The small molecule below binds the protein below.
Small molecule (SMILES): O=C(O)C(=O)C[C@@H](O)[C@H](O)CO

Sequence of chain 2.A:
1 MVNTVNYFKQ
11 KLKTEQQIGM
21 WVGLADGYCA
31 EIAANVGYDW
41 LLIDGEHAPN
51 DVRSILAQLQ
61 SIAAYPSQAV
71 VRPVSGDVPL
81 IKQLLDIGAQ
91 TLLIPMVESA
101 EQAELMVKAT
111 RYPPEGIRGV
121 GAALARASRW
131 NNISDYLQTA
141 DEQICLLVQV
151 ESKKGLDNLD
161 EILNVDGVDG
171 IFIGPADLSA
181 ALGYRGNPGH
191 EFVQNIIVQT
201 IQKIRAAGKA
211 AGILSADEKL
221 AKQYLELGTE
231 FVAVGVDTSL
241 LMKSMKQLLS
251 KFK

Sequence of chain 2.C:
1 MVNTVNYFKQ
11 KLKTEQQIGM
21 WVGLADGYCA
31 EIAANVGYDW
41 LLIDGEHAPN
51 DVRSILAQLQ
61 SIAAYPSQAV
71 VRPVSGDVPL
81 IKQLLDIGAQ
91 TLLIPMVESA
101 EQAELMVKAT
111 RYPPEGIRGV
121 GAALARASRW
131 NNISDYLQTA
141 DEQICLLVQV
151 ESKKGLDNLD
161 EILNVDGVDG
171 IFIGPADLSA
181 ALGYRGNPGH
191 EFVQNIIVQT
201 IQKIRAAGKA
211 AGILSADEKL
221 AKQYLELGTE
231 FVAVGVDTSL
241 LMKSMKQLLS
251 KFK

Binding-site contacts:
Ligand atom C5 contacts residue VAL120 of chain 2.C at 4.0 Å (hydrophobic).
Ligand atom C1 contacts residue GLY174 of chain 2.A at 3.4 Å.
Ligand atom C2 contacts residue GLY174 of chain 2.A at 4.0 Å.
Ligand atom O10 contacts residue GLN149 of chain 2.A at 2.9 Å (h-bond).
Ligand atom O12 contacts residue ALA176 of chain 2.A at 3.2 Å.
Ligand atom O10 contacts residue GLU151 of chain 2.A at 3.2 Å (salt-bridge).
Ligand atom C1 contacts residue ALA176 of chain 2.A at 3.6 Å (hydrophobic).
Ligand atom O7 contacts residue ALA122 of chain 2.C at 3.5 Å (h-bond).
Ligand atom C2 contacts residue ARG72 of chain 2.A at 3.5 Å.
Ligand atom O9 contacts residue PRO175 of chain 2.A at 4.0 Å.
Ligand atom C2 contacts residue ZN1 of chain 2.D at 2.8 Å.
Ligand atom O8 contacts residue PRO175 of chain 2.A at 3.1 Å (h-bond).
Ligand atom O9 contacts residue GLU151 of chain 2.A at 3.2 Å (salt-bridge).
Ligand atom C1 contacts residue GLU151 of chain 2.A at 4.0 Å.
Ligand atom O7 contacts residue GLY121 of chain 2.C at 3.6 Å.
Ligand atom O9 contacts residue ASP177 of chain 2.A at 2.9 Å (salt-bridge).
Ligand atom O9 contacts residue ZN1 of chain 2.D at 2.4 Å.
Ligand atom O12 contacts residue VAL120 of chain 2.C at 2.6 Å (h-bond).
Ligand atom C3 contacts residue ZN1 of chain 2.D at 3.8 Å.
Ligand atom O10 contacts residue ARG72 of chain 2.A at 2.9 Å (salt-bridge).
Ligand atom O9 contacts residue GLY174 of chain 2.A at 3.4 Å.
Ligand atom C1 contacts residue PRO175 of chain 2.A at 3.9 Å (hydrophobic).
Ligand atom O11 contacts residue GLY121 of chain 2.C at 3.8 Å.
Ligand atom O8 contacts residue GLY174 of chain 2.A at 3.3 Å.
Ligand atom O11 contacts residue LEU124 of chain 2.C at 3.3 Å.
Ligand atom C3 contacts residue ARG72 of chain 2.A at 3.3 Å.
Ligand atom O12 contacts residue GLY121 of chain 2.C at 3.0 Å.
Ligand atom O7 contacts residue ALA123 of chain 2.C at 3.3 Å (h-bond).
Ligand atom C2 contacts residue GLU151 of chain 2.A at 4.0 Å.
Ligand atom O11 contacts residue ARG72 of chain 2.A at 3.1 Å (salt-bridge).
Ligand atom O11 contacts residue HIS47 of chain 2.A at 3.9 Å.
Ligand atom C5 contacts residue ALA176 of chain 2.A at 3.8 Å (hydrophobic).
Ligand atom O9 contacts residue ALA176 of chain 2.A at 3.5 Å (h-bond).
Ligand atom O8 contacts residue ALA176 of chain 2.A at 3.0 Å (h-bond).
Ligand atom C6 contacts residue ALA123 of chain 2.C at 3.9 Å (hydrophobic).
Ligand atom C4 contacts residue ARG72 of chain 2.A at 3.8 Å.
Ligand atom C1 contacts residue ZN1 of chain 2.D at 3.1 Å.
Ligand atom C1 contacts residue ASP177 of chain 2.A at 4.0 Å.
Ligand atom O10 contacts residue ZN1 of chain 2.D at 2.3 Å.
Ligand atom O10 contacts residue GLY174 of chain 2.A at 3.8 Å.